A protein and the small-molecule ligand that binds it are described below.
Small molecule (SMILES): Cn1cc(-c2ccccc2)nc1C#Cc1ccc2nc(C3CC3)c(CO)n2n1

Binding-site contacts:
Ligand atom C28 contacts residue TYR247 of chain 1.A at 3.6 Å (hydrophobic).
Ligand atom C18 contacts residue PHE283 of chain 1.A at 3.4 Å (hydrophobic).
Ligand atom C13 contacts residue TYR247 of chain 1.A at 3.2 Å (hydrophobic).
Ligand atom C5 contacts residue MET267 of chain 1.A at 3.4 Å (hydrophobic).
Ligand atom C15 contacts residue PHE283 of chain 1.A at 3.4 Å (hydrophobic).
Ligand atom C13 contacts residue GLN280 of chain 1.A at 3.7 Å.
Ligand atom N4 contacts residue GLY279 of chain 1.A at 3.6 Å.
Ligand atom N19 contacts residue PHE283 of chain 1.A at 3.7 Å.
Ligand atom C12 contacts residue MET267 of chain 1.A at 3.5 Å (hydrophobic).
Ligand atom C8 contacts residue GLU275 of chain 1.A at 3.5 Å.
Ligand atom C14 contacts residue PHE283 of chain 1.A at 3.2 Å (hydrophobic).
Ligand atom O27 contacts residue ILE246 of chain 1.A at 3.2 Å.
Ligand atom C5 contacts residue GLY279 of chain 1.A at 3.5 Å.
Ligand atom O27 contacts residue GLN280 of chain 1.A at 3.2 Å (h-bond).
Ligand atom C25 contacts residue TYR78 of chain 1.A at 2.9 Å (hydrophobic).
Ligand atom C8 contacts residue VAL276 of chain 1.A at 3.7 Å (hydrophobic).
Ligand atom C15 contacts residue PHE250 of chain 1.A at 3.7 Å (hydrophobic).
Ligand atom C21 contacts residue ILE246 of chain 1.A at 3.6 Å (hydrophobic).
Ligand atom C5 contacts residue TYR247 of chain 1.A at 3.3 Å (hydrophobic).
Ligand atom C3 contacts residue GLY279 of chain 1.A at 3.4 Å.
Ligand atom C25 contacts residue ILE246 of chain 1.A at 3.4 Å (hydrophobic).
Ligand atom N4 contacts residue MET267 of chain 1.A at 3.4 Å.
Ligand atom C9 contacts residue GLU275 of chain 1.A at 3.4 Å.
Ligand atom N4 contacts residue TYR247 of chain 1.A at 2.8 Å (h-bond).
Ligand atom C28 contacts residue GLN280 of chain 1.A at 3.4 Å.
Ligand atom N22 contacts residue PHE283 of chain 1.A at 3.7 Å.
Ligand atom C9 contacts residue LYS272 of chain 1.A at 3.0 Å.
Ligand atom N1 contacts residue GLY279 of chain 1.A at 3.5 Å (h-bond).
Ligand atom C6 contacts residue MET267 of chain 1.A at 3.7 Å (hydrophobic).
Ligand atom C10 contacts residue PRO266 of chain 1.A at 3.7 Å (hydrophobic).
Ligand atom N17 contacts residue PHE283 of chain 1.A at 3.7 Å.
Ligand atom C16 contacts residue PHE283 of chain 1.A at 3.5 Å (hydrophobic).
Ligand atom C26 contacts residue GLN280 of chain 1.A at 3.2 Å.
Ligand atom N17 contacts residue GLN280 of chain 1.A at 3.1 Å (h-bond).
Ligand atom C24 contacts residue LEU229 of chain 1.A at 3.5 Å (hydrophobic).
Ligand atom C2 contacts residue GLY279 of chain 1.A at 3.7 Å.
Ligand atom O27 contacts residue ALA243 of chain 1.A at 3.7 Å.
Ligand atom C20 contacts residue ILE246 of chain 1.A at 3.7 Å (hydrophobic).
Ligand atom C8 contacts residue LYS272 of chain 1.A at 3.3 Å.
Ligand atom C23 contacts residue ILE246 of chain 1.A at 3.5 Å (hydrophobic).

Sequence of chain 1.A:
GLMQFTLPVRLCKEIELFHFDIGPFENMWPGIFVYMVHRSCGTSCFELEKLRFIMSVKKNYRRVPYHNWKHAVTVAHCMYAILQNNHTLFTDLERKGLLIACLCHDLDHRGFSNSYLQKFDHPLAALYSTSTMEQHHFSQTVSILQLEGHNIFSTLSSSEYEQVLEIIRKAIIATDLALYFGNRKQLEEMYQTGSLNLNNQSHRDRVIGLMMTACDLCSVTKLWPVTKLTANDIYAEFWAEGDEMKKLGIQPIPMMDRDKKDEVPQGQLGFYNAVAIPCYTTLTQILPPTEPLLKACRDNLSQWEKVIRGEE